Binding-site contacts:
Ligand atom C15 contacts residue GLY174 of chain 1.E at 3.9 Å.
Ligand atom O4 contacts residue GLY174 of chain 1.E at 3.6 Å.
Ligand atom C16 contacts residue HIS25 of chain 1.E at 4.1 Å.
Ligand atom C4 contacts residue CYS26 of chain 1.E at 4.2 Å (hydrophobic).
Ligand atom C23 contacts residue HIS25 of chain 1.E at 3.1 Å.
Ligand atom C23 contacts residue LEU24 of chain 1.E at 4.0 Å (hydrophobic).
Ligand atom C14 contacts residue HIS25 of chain 1.E at 3.4 Å.
Ligand atom O5 contacts residue ASN173 of chain 1.E at 3.2 Å.
Ligand atom C16 contacts residue LEU24 of chain 1.E at 4.2 Å (hydrophobic).
Ligand atom C16 contacts residue GLY174 of chain 1.E at 3.6 Å.
Ligand atom C5 contacts residue HIS41 of chain 1.E at 1.5 Å.
Ligand atom C16 contacts residue ASN173 of chain 1.E at 4.0 Å.
Ligand atom C3 contacts residue CYS26 of chain 1.E at 4.2 Å (hydrophobic).
Ligand atom C3 contacts residue HIS41 of chain 1.E at 3.0 Å.
Ligand atom C14 contacts residue GLY174 of chain 1.E at 3.5 Å.
Ligand atom C15 contacts residue HIS25 of chain 1.E at 3.3 Å.
Ligand atom C5 contacts residue SER176 of chain 1.E at 3.9 Å.
Ligand atom C2 contacts residue HIS41 of chain 1.E at 4.3 Å.
Ligand atom O4 contacts residue HIS25 of chain 1.E at 4.1 Å.
Ligand atom O4 contacts residue LEU24 of chain 1.E at 3.3 Å (h-bond).
Ligand atom C4 contacts residue SER176 of chain 1.E at 4.2 Å.
Ligand atom C2 contacts residue HIS25 of chain 1.E at 3.2 Å.
Ligand atom C3 contacts residue HIS25 of chain 1.E at 4.2 Å.
Ligand atom C12 contacts residue CYS26 of chain 1.E at 4.3 Å (hydrophobic).
Ligand atom O5 contacts residue GLY174 of chain 1.E at 3.6 Å.
Ligand atom O5 contacts residue PHE130 of chain 1.E at 3.8 Å.
Ligand atom O6 contacts residue LEU24 of chain 1.E at 3.2 Å (h-bond).
Ligand atom C12 contacts residue HIS41 of chain 1.E at 3.7 Å.
Ligand atom O6 contacts residue HIS25 of chain 1.E at 3.6 Å.
Ligand atom C12 contacts residue SER176 of chain 1.E at 3.6 Å.
Ligand atom C2 contacts residue CYS26 of chain 1.E at 4.2 Å (hydrophobic).
Ligand atom C12 contacts residue HIS25 of chain 1.E at 4.4 Å.
Ligand atom C1 contacts residue CYS26 of chain 1.E at 4.3 Å (hydrophobic).
Ligand atom C13 contacts residue HIS25 of chain 1.E at 3.5 Å.
Ligand atom C1 contacts residue HIS25 of chain 1.E at 3.3 Å.
Ligand atom C14 contacts residue ASN173 of chain 1.E at 4.2 Å.
Ligand atom O1 contacts residue HIS25 of chain 1.E at 3.1 Å (h-bond).
Ligand atom C16 contacts residue PHE130 of chain 1.E at 4.2 Å (hydrophobic).
Ligand atom O4 contacts residue PHE130 of chain 1.E at 3.7 Å.
Ligand atom C4 contacts residue HIS41 of chain 1.E at 2.5 Å.

Sequence of chain 1.E:
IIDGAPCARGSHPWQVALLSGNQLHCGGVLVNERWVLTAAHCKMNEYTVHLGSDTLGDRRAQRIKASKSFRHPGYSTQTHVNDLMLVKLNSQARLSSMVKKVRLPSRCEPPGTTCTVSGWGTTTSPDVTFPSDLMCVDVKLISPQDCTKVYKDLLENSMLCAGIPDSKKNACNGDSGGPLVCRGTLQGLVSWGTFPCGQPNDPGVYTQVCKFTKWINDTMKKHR

The small molecule below binds the protein below.
Small molecule (SMILES): Cc1ccc2oc(=O)c(C(=O)Oc3cccc(Cl)c3)cc2c1